Binding-site contacts:
Ligand atom CE1 contacts residue THR445 of chain 2.D at 3.3 Å.
Ligand atom CE2 contacts residue MET179 of chain 2.E at 3.8 Å (hydrophobic).
Ligand atom CB contacts residue LYS339 of chain 2.D at 2.9 Å.
Ligand atom CA contacts residue GLU155 of chain 2.D at 3.9 Å.
Ligand atom CG contacts residue TYR244 of chain 2.E at 3.1 Å (hydrophobic).
Ligand atom O contacts residue ARG149 of chain 2.D at 2.6 Å (salt-bridge).
Ligand atom CD1 contacts residue PRO180 of chain 2.E at 3.5 Å (hydrophobic).
Ligand atom CZ contacts residue THR445 of chain 2.D at 3.4 Å.
Ligand atom CE1 contacts residue PRO180 of chain 2.E at 3.2 Å (hydrophobic).
Ligand atom CG1 contacts residue GLU155 of chain 2.D at 3.8 Å.
Ligand atom CG2 contacts residue LEU145 of chain 2.D at 3.8 Å (hydrophobic).
Ligand atom CD contacts residue ARG450 of chain 2.D at 2.9 Å.
Ligand atom CZ contacts residue ASP172 of chain 2.E at 3.9 Å.
Ligand atom CG contacts residue LYS339 of chain 2.D at 3.8 Å.
Ligand atom OH contacts residue THR445 of chain 2.D at 3.2 Å.
Ligand atom OH contacts residue LEU239 of chain 2.E at 3.7 Å.
Ligand atom CG contacts residue GLU155 of chain 2.D at 3.8 Å.
Ligand atom CG1 contacts residue ARG450 of chain 2.D at 3.4 Å.
Ligand atom CG2 contacts residue GLU155 of chain 2.D at 3.7 Å.
Ligand atom OD2 contacts residue LYS339 of chain 2.D at 3.6 Å.
Ligand atom CG1 contacts residue PHE451 of chain 2.D at 3.4 Å (hydrophobic).
Ligand atom C contacts residue ARG149 of chain 2.D at 3.8 Å.
Ligand atom CG contacts residue ARG450 of chain 2.D at 3.5 Å.
Ligand atom O contacts residue ARG450 of chain 2.D at 3.3 Å (salt-bridge).
Ligand atom OH contacts residue MET179 of chain 2.E at 3.5 Å (h-bond).
Ligand atom OD1 contacts residue GLU155 of chain 2.D at 3.8 Å.
Ligand atom CZ contacts residue HIS446 of chain 2.D at 3.7 Å.
Ligand atom CE2 contacts residue HIS446 of chain 2.D at 3.5 Å.
Ligand atom CB contacts residue PRO452 of chain 2.D at 3.9 Å (hydrophobic).
Ligand atom CG contacts residue PRO452 of chain 2.D at 3.5 Å (hydrophobic).
Ligand atom ND2 contacts residue GLU155 of chain 2.D at 3.1 Å (salt-bridge).
Ligand atom CZ contacts residue ARG149 of chain 2.D at 3.8 Å.
Ligand atom CB contacts residue GLN245 of chain 2.E at 3.5 Å.
Ligand atom OH contacts residue HIS446 of chain 2.D at 3.1 Å (h-bond).
Ligand atom CB contacts residue ARG450 of chain 2.D at 3.6 Å.
Ligand atom CE1 contacts residue ARG149 of chain 2.D at 3.6 Å.
Ligand atom C contacts residue HIS446 of chain 2.D at 3.4 Å.
Ligand atom O contacts residue HIS446 of chain 2.D at 2.8 Å.
Ligand atom CA contacts residue LYS339 of chain 2.D at 3.1 Å.
Ligand atom OD1 contacts residue LYS339 of chain 2.D at 2.9 Å (salt-bridge).

Sequence of chain 2.E:
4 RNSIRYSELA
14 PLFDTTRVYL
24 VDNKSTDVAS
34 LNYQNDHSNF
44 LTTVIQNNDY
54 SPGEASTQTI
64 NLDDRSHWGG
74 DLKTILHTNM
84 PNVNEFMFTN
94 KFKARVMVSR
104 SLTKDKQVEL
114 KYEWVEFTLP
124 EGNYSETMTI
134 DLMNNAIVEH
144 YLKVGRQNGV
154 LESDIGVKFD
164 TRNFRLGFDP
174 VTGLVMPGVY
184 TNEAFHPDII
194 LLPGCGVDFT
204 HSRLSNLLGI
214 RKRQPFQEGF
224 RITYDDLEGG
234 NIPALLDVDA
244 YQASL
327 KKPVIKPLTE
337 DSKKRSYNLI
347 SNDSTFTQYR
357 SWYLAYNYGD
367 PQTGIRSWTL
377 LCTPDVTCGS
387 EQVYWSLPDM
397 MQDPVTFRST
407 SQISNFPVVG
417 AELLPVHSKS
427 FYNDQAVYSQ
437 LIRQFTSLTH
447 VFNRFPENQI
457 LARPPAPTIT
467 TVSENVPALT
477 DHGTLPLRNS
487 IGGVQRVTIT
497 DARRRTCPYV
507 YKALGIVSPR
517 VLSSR

Sequence of chain 2.D:
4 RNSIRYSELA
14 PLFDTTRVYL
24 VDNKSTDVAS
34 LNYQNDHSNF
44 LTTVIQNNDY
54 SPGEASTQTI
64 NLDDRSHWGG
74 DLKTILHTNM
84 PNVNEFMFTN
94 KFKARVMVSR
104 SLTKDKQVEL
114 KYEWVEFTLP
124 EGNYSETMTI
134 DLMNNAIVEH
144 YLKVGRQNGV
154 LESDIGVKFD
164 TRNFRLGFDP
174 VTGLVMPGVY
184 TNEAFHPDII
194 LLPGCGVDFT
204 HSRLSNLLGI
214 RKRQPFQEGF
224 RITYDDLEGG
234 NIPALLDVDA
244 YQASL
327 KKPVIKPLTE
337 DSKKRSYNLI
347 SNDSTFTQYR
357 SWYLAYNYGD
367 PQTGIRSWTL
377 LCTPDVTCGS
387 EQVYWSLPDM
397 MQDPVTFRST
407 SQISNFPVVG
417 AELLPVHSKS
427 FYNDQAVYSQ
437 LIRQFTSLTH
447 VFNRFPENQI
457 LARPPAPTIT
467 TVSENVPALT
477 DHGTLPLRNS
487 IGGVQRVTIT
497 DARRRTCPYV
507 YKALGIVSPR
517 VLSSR

This protein binds this small molecule.
Small molecule (SMILES): CC(C)[C@H](NC(=O)[C@@H]1CCCN1C(=O)[C@H](CC(N)=O)NC(=O)[C@H](Cc1ccccc1)NC(=O)[C@@H](N)[C@@H](C)O)C(=O)N[C@@H](Cc1ccc(O)cc1)C(=O)N1CCC[C@H]1C(=O)N[C@@H](Cc1ccc(O)cc1)C(=O)N[C@@H](CC(=O)O)C(=O)N[C@H](C=O)[C@@H](C)O